A small-molecule ligand and the protein it binds are described below.
Small molecule (SMILES): N[C@@H](CS)C(=O)O

Sequence of chain 54.A:
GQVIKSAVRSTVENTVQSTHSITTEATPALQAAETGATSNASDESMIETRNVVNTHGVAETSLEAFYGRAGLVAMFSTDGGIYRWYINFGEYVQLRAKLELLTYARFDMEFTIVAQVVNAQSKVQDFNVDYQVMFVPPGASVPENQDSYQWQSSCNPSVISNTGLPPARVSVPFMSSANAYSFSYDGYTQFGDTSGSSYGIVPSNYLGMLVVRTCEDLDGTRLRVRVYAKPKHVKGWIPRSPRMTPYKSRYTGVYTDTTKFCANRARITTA

Sequence of chain 54.C:
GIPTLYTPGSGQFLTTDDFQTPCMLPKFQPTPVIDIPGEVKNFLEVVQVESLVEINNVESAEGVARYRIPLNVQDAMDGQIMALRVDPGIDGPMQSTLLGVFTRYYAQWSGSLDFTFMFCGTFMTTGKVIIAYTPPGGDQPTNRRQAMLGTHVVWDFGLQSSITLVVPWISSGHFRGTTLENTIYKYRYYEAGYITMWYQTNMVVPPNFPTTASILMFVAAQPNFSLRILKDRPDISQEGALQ

Sequence of chain 53.A:
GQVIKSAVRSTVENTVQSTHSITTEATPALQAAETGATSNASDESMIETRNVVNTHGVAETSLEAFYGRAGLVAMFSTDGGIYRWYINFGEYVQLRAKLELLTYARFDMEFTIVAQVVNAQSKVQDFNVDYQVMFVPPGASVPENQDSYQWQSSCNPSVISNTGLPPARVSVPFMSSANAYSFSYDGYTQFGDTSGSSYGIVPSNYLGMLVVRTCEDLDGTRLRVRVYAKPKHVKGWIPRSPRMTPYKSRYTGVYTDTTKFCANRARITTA

Binding-site contacts:
Ligand atom CB contacts residue MET78 of chain 54.A at 3.9 Å (hydrophobic).
Ligand atom SG contacts residue GLU239 of chain 54.C at 4.3 Å.
Ligand atom N contacts residue GLY1 of chain 54.E at 3.7 Å.
Ligand atom N contacts residue GLN238 of chain 54.C at 3.8 Å.
Ligand atom CA contacts residue GLU239 of chain 54.C at 3.9 Å.
Ligand atom SG contacts residue ALA241 of chain 54.C at 3.5 Å (h-bond).
Ligand atom N contacts residue GLN155 of chain 53.A at 4.3 Å.
Ligand atom SG contacts residue GLY1 of chain 54.E at 4.2 Å.
Ligand atom N contacts residue TYR152 of chain 53.A at 3.5 Å.
Ligand atom C contacts residue TYR95 of chain 54.A at 4.5 Å (hydrophobic).
Ligand atom C contacts residue TYR152 of chain 53.A at 3.6 Å (hydrophobic).
Ligand atom C contacts residue ASP150 of chain 53.A at 3.8 Å.
Ligand atom CB contacts residue GLU239 of chain 54.C at 4.0 Å.
Ligand atom N contacts residue GLU239 of chain 54.C at 3.0 Å (salt-bridge).
Ligand atom C contacts residue GLN155 of chain 53.A at 4.2 Å.
Ligand atom O contacts residue TYR95 of chain 54.A at 3.6 Å.
Ligand atom O contacts residue GLY1 of chain 54.E at 2.2 Å (h-bond).
Ligand atom CB contacts residue ASP150 of chain 53.A at 3.6 Å.
Ligand atom C contacts residue MET78 of chain 54.A at 4.2 Å (hydrophobic).
Ligand atom SG contacts residue MET78 of chain 54.A at 3.8 Å.
Ligand atom SG contacts residue GLY240 of chain 54.C at 4.0 Å.
Ligand atom C contacts residue SER151 of chain 53.A at 3.9 Å.
Ligand atom O contacts residue GLN155 of chain 53.A at 3.0 Å (h-bond).
Ligand atom CA contacts residue SER151 of chain 53.A at 4.0 Å.
Ligand atom O contacts residue TYR152 of chain 53.A at 3.6 Å.
Ligand atom CB contacts residue GLY1 of chain 54.E at 3.1 Å.
Ligand atom CA contacts residue TYR152 of chain 53.A at 3.8 Å (hydrophobic).
Ligand atom SG contacts residue TYR95 of chain 54.A at 3.8 Å.
Ligand atom C contacts residue GLY1 of chain 54.E at 1.3 Å.
Ligand atom O contacts residue LEU75 of chain 54.A at 4.4 Å.
Ligand atom N contacts residue ASP150 of chain 53.A at 4.4 Å.
Ligand atom CA contacts residue ASP150 of chain 53.A at 3.3 Å.
Ligand atom CA contacts residue GLY1 of chain 54.E at 2.4 Å.